A small-molecule ligand and the protein it binds are described below.
Small molecule (SMILES): CC(=O)N[C@H]1[C@H](O[C@H]2[C@H](O)[C@@H](NC(C)=O)CO[C@@H]2CO)O[C@H](CO)[C@@H](O[C@@H]2O[C@H](CO)[C@@H](O)[C@H](O[C@H]3O[C@H](CO)[C@@H](O)[C@H](O)[C@@H]3O)[C@@H]2O)[C@@H]1O

Sequence of chain 1.U:
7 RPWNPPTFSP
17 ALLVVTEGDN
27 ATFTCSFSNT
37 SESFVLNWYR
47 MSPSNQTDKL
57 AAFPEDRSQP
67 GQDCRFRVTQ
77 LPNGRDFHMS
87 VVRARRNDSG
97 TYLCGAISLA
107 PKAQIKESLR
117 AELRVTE

Binding-site contacts:
Ligand atom C7 contacts residue GLU23 of chain 1.U at 3.9 Å.
Ligand atom C7 contacts residue ASN93 of chain 1.U at 3.0 Å.
Ligand atom C4 contacts residue ASN93 of chain 1.U at 4.2 Å.
Ligand atom C7 contacts residue ARG91 of chain 1.U at 3.7 Å.
Ligand atom C6 contacts residue GLU23 of chain 1.U at 4.5 Å.
Ligand atom N2 contacts residue ASN93 of chain 1.U at 2.9 Å (h-bond).
Ligand atom C5 contacts residue ASN93 of chain 1.U at 3.6 Å.
Ligand atom O5 contacts residue ASN93 of chain 1.U at 2.3 Å (h-bond).
Ligand atom C3 contacts residue ASN93 of chain 1.U at 3.8 Å.
Ligand atom C1 contacts residue ASN93 of chain 1.U at 1.4 Å.
Ligand atom C2 contacts residue ASN93 of chain 1.U at 2.5 Å.
Ligand atom C3 contacts residue ARG91 of chain 1.U at 4.4 Å.
Ligand atom O4 contacts residue ARG91 of chain 1.U at 4.2 Å.
Ligand atom C8 contacts residue ARG91 of chain 1.U at 3.3 Å.
Ligand atom C8 contacts residue ASN93 of chain 1.U at 3.8 Å.
Ligand atom O6 contacts residue GLU23 of chain 1.U at 3.7 Å.
Ligand atom C8 contacts residue GLU23 of chain 1.U at 4.5 Å.
Ligand atom O7 contacts residue ASN93 of chain 1.U at 3.0 Å (h-bond).
Ligand atom O7 contacts residue GLU23 of chain 1.U at 2.8 Å (salt-bridge).
Ligand atom O7 contacts residue ARG91 of chain 1.U at 3.1 Å.